Binding-site contacts:
Ligand atom C4 contacts residue ASN745 of chain 1.C at 4.2 Å.
Ligand atom C5 contacts residue LEU950 of chain 1.C at 4.3 Å (hydrophobic).
Ligand atom C1 contacts residue ASN745 of chain 1.C at 1.4 Å.
Ligand atom O5 contacts residue ASN745 of chain 1.C at 2.4 Å (h-bond).
Ligand atom N2 contacts residue ASN745 of chain 1.C at 2.9 Å (h-bond).
Ligand atom O7 contacts residue LEU950 of chain 1.C at 4.3 Å.
Ligand atom C5 contacts residue ASN745 of chain 1.C at 3.7 Å.
Ligand atom C7 contacts residue ASN745 of chain 1.C at 3.8 Å.
Ligand atom C2 contacts residue ASN745 of chain 1.C at 2.5 Å.
Ligand atom C3 contacts residue ASN745 of chain 1.C at 3.8 Å.
Ligand atom O7 contacts residue ASN745 of chain 1.C at 4.2 Å.
Ligand atom C6 contacts residue GLN954 of chain 1.C at 4.4 Å.

This small molecule binds to this protein.
Small molecule (SMILES): CC(=O)N[C@H]1[C@H](O[C@H]2[C@H](O)[C@@H](NC(C)=O)CO[C@@H]2CO)O[C@H](CO)[C@@H](O)[C@@H]1O

Sequence of chain 1.C:
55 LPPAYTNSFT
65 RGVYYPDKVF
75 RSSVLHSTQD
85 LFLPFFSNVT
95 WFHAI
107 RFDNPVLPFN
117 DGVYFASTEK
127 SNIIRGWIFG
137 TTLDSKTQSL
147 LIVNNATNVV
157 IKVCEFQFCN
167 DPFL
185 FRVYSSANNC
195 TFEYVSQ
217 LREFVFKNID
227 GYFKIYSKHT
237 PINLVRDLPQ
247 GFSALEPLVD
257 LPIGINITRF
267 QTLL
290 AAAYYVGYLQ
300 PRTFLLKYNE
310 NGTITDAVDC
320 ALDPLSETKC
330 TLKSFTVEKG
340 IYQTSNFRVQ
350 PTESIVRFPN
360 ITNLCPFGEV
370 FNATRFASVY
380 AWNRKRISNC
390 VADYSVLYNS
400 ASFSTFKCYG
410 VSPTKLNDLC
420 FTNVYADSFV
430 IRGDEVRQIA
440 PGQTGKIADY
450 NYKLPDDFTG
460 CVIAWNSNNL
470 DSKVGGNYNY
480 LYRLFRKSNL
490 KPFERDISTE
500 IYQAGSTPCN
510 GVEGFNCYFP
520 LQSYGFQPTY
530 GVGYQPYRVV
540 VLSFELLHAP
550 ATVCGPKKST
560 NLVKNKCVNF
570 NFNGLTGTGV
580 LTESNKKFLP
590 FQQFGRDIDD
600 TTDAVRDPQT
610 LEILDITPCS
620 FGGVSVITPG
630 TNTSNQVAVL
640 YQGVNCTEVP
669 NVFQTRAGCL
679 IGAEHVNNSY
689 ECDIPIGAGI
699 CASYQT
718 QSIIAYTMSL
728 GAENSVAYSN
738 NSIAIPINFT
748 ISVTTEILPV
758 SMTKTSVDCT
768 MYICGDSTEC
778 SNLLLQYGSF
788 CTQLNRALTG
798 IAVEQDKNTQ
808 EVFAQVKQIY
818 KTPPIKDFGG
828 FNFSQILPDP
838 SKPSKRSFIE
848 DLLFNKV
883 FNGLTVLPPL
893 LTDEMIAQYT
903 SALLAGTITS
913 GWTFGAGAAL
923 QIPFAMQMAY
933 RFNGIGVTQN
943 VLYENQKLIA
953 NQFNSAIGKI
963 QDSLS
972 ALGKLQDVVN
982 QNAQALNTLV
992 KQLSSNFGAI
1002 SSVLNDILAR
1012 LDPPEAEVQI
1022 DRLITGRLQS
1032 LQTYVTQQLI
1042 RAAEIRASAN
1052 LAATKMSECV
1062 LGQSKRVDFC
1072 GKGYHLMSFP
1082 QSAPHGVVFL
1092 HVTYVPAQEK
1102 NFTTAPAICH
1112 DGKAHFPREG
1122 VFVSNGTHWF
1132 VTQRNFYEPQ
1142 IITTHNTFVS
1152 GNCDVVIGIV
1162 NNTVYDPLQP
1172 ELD